Sequence of chain 31.B:
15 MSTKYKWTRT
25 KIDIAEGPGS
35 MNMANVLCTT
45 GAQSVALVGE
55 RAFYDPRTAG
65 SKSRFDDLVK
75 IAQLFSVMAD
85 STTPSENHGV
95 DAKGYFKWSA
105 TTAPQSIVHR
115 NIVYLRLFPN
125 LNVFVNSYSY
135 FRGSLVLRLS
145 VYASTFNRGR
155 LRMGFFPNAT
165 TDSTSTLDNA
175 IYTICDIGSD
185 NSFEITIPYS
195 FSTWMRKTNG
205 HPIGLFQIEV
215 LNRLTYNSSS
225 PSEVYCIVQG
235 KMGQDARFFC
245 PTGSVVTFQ

A small-molecule ligand and the protein it binds are described below.
Small molecule (SMILES): Nc1nc(=O)c2ncn([C@@H]3O[C@H](CO)[C@@H](O[P](=O)(O)OC[C@H]4O[C@@H](n5ccc(=O)[nH]c5=O)[C@H](O)[C@@H]4O[P](=O)(O)OC[C@H]4O[C@@H](n5ccc(=O)[nH]c5=O)[C@H](O)[C@@H]4O[P](=O)(O)OC[C@H]4O[C@@H](n5ccc(=O)[nH]c5=O)[C@H](O)[C@@H]4O[P](=O)(O)OC[C@H]4O[C@@H](n5ccc(=O)[nH]c5=O)[C@H](O)[C@@H]4O[P](=O)(O)OC[C@H]4O[C@@H](n5ccc(=O)[nH]c5=O)[C@H](O)[C@@H]4O)[C@H]3O)c2[nH]1

Sequence of chain 33.A:
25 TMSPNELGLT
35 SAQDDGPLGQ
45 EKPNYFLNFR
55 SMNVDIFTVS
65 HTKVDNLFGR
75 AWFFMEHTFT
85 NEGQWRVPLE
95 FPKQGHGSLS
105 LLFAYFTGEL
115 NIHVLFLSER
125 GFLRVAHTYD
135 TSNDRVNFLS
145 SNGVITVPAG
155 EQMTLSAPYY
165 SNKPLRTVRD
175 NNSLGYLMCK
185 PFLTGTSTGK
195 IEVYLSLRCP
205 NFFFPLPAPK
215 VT

Sequence of chain 35.B:
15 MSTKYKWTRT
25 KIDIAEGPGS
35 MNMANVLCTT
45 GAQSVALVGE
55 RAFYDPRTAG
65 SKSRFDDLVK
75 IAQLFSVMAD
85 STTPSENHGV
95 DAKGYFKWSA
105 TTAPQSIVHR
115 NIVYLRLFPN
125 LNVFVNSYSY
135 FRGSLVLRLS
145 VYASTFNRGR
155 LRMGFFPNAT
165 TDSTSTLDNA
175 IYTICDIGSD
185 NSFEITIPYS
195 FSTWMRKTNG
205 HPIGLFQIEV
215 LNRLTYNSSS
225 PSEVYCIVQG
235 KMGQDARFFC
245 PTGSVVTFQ

Binding-site contacts:
Ligand atom N1 contacts residue TRP21 of chain 31.B at 3.5 Å.
Ligand atom P contacts residue TYR19 of chain 35.B at 3.7 Å.
Ligand atom C4 contacts residue ARG68 of chain 33.B at 3.7 Å.
Ligand atom N3 contacts residue TRP21 of chain 31.B at 3.8 Å.
Ligand atom C5' contacts residue ARG202 of chain 33.A at 3.0 Å.
Ligand atom C5 contacts residue TRP21 of chain 31.B at 3.4 Å (hydrophobic).
Ligand atom N2 contacts residue THR17 of chain 31.B at 3.8 Å.
Ligand atom OP2 contacts residue MET15 of chain 31.B at 3.5 Å.
Ligand atom N2 contacts residue ARG55 of chain 33.B at 3.7 Å.
Ligand atom C4 contacts residue TRP21 of chain 31.B at 3.7 Å (hydrophobic).
Ligand atom O6 contacts residue TYR58 of chain 33.B at 3.0 Å (h-bond).
Ligand atom C6 contacts residue TRP21 of chain 31.B at 3.3 Å (hydrophobic).
Ligand atom N3 contacts residue ARG55 of chain 33.B at 3.5 Å (salt-bridge).
Ligand atom C6 contacts residue TYR58 of chain 33.B at 3.5 Å (hydrophobic).
Ligand atom C1' contacts residue ARG55 of chain 33.B at 3.4 Å.
Ligand atom N1 contacts residue TYR58 of chain 33.B at 3.6 Å.
Ligand atom C2 contacts residue TRP21 of chain 31.B at 3.8 Å (hydrophobic).
Ligand atom O4 contacts residue ARG68 of chain 33.B at 3.7 Å.
Ligand atom O3' contacts residue ARG55 of chain 33.B at 3.6 Å.
Ligand atom O4' contacts residue CYS203 of chain 33.A at 3.5 Å (h-bond).
Ligand atom C2' contacts residue ARG55 of chain 33.B at 3.6 Å.
Ligand atom C2 contacts residue ALA56 of chain 33.B at 3.7 Å (hydrophobic).
Ligand atom O4 contacts residue ASN205 of chain 33.A at 3.4 Å (h-bond).
Ligand atom N2 contacts residue ALA56 of chain 33.B at 3.3 Å (h-bond).
Ligand atom C1' contacts residue TRP21 of chain 31.B at 3.7 Å (hydrophobic).
Ligand atom O4' contacts residue TRP21 of chain 31.B at 3.6 Å.
Ligand atom O2 contacts residue TYR58 of chain 33.B at 3.8 Å.
Ligand atom O2' contacts residue TYR19 of chain 35.B at 3.4 Å.
Ligand atom N1 contacts residue ALA56 of chain 33.B at 3.2 Å (h-bond).
Ligand atom O2 contacts residue ARG55 of chain 33.B at 3.2 Å (salt-bridge).
Ligand atom O3' contacts residue TYR19 of chain 35.B at 3.0 Å (h-bond).
Ligand atom O2' contacts residue ARG55 of chain 33.B at 2.7 Å (salt-bridge).
Ligand atom O2' contacts residue THR17 of chain 31.B at 3.3 Å (h-bond).
Ligand atom N3 contacts residue ASN205 of chain 33.A at 3.7 Å.
Ligand atom OP2 contacts residue THR17 of chain 31.B at 3.2 Å.
Ligand atom OP1 contacts residue LYS18 of chain 35.B at 3.3 Å (salt-bridge).
Ligand atom OP1 contacts residue TYR19 of chain 35.B at 3.1 Å (h-bond).
Ligand atom OP2 contacts residue ARG202 of chain 33.A at 2.5 Å (salt-bridge).
Ligand atom P contacts residue ARG202 of chain 33.A at 3.8 Å.
Ligand atom O4 contacts residue TRP21 of chain 31.B at 3.6 Å.

Sequence of chain 33.B:
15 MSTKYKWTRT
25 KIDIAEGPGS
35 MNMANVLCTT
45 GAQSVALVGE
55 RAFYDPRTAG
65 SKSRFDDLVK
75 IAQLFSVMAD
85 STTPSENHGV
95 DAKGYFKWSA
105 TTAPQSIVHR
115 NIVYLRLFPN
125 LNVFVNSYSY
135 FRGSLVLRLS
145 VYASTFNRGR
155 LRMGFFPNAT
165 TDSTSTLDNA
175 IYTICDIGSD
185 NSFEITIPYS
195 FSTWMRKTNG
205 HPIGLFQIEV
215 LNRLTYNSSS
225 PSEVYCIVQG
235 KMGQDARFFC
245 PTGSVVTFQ